Binding-site contacts:
Ligand atom C8 contacts residue ASN25 of chain 1.D at 3.4 Å.
Ligand atom N2 contacts residue ASN25 of chain 1.D at 2.2 Å (h-bond).
Ligand atom O5 contacts residue ASN25 of chain 1.D at 2.3 Å (h-bond).
Ligand atom C3 contacts residue SER53 of chain 1.D at 4.5 Å.
Ligand atom C7 contacts residue ASN25 of chain 1.D at 2.8 Å.
Ligand atom C1 contacts residue ASN25 of chain 1.D at 1.4 Å.
Ligand atom C3 contacts residue ASN25 of chain 1.D at 3.9 Å.
Ligand atom C8 contacts residue GLY21 of chain 1.D at 4.2 Å.
Ligand atom N2 contacts residue SER53 of chain 1.D at 4.2 Å.
Ligand atom O7 contacts residue ASN25 of chain 1.D at 3.6 Å.
Ligand atom C5 contacts residue ASN25 of chain 1.D at 3.6 Å.
Ligand atom C4 contacts residue ASN25 of chain 1.D at 4.2 Å.
Ligand atom C2 contacts residue ASN25 of chain 1.D at 2.5 Å.

Sequence of chain 1.D:
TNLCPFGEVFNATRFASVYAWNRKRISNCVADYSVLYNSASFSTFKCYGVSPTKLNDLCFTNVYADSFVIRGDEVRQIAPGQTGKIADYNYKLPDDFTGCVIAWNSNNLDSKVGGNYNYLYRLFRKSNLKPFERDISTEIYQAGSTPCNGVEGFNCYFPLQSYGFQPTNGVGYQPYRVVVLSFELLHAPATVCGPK

The protein below binds the small molecule below.
Small molecule (SMILES): CC(=O)N[C@@H]1[C@@H](O)[C@H](O)[C@@H](CO)O[C@H]1O